A small-molecule ligand and the protein it binds are described below.
Small molecule (SMILES): COC(=O)[C@@H]1c2cc3c(c(O)c2[C@@H](O[C@H]2C[C@H](O)[C@@H](O)[C@H](C)O2)C[C@]1(C)O)C(=O)c1c(O)cc2c(c1C3=O)O[C@H]1C[C@H](N(C)C)[C@H](O)[C@]2(C)O1

Binding-site contacts:
Ligand atom OAU contacts residue TRP192 of chain 1.A at 3.6 Å.
Ligand atom CAS contacts residue LYS122 of chain 1.A at 3.8 Å.
Ligand atom CBO contacts residue LYS122 of chain 1.A at 3.8 Å.
Ligand atom CAD contacts residue GLU124 of chain 1.A at 3.2 Å.
Ligand atom CBJ contacts residue TRP76 of chain 1.A at 3.5 Å (hydrophobic).
Ligand atom CBB contacts residue TRP192 of chain 1.A at 3.7 Å (hydrophobic).
Ligand atom CAP contacts residue ASP144 of chain 1.A at 3.4 Å.
Ligand atom OAY contacts residue LEU258 of chain 1.A at 3.8 Å.
Ligand atom CBB contacts residue TRP76 of chain 1.A at 3.5 Å (hydrophobic).
Ligand atom CAQ contacts residue TRP76 of chain 1.A at 3.6 Å (hydrophobic).
Ligand atom CBX contacts residue LYS122 of chain 1.A at 3.8 Å.
Ligand atom OAI contacts residue TRP76 of chain 1.A at 3.5 Å.
Ligand atom OAV contacts residue PHE257 of chain 1.A at 3.8 Å.
Ligand atom CBI contacts residue TRP76 of chain 1.A at 3.4 Å (hydrophobic).
Ligand atom CBS contacts residue LYS122 of chain 1.A at 3.7 Å.
Ligand atom OAJ contacts residue HIS142 of chain 1.A at 3.0 Å.
Ligand atom CBJ contacts residue TRP192 of chain 1.A at 3.7 Å (hydrophobic).
Ligand atom CBC contacts residue TRP76 of chain 1.A at 3.9 Å (hydrophobic).
Ligand atom CBF contacts residue TRP76 of chain 1.A at 3.7 Å (hydrophobic).
Ligand atom CBK contacts residue TRP192 of chain 1.A at 3.6 Å (hydrophobic).
Ligand atom OAK contacts residue TRP192 of chain 1.A at 3.3 Å (h-bond).
Ligand atom CBK contacts residue TRP76 of chain 1.A at 3.4 Å (hydrophobic).
Ligand atom OAJ contacts residue TRP192 of chain 1.A at 3.3 Å.
Ligand atom CAE contacts residue GLY77 of chain 1.A at 3.2 Å.
Ligand atom CBA contacts residue TRP76 of chain 1.A at 3.8 Å (hydrophobic).
Ligand atom OAY contacts residue LYS122 of chain 1.A at 3.0 Å (salt-bridge).
Ligand atom OAH contacts residue PHE257 of chain 1.A at 3.1 Å.
Ligand atom CAC contacts residue GLU124 of chain 1.A at 3.2 Å.
Ligand atom OAN contacts residue GLU124 of chain 1.A at 3.4 Å (salt-bridge).
Ligand atom CBH contacts residue TRP76 of chain 1.A at 3.3 Å (hydrophobic).
Ligand atom CBH contacts residue TRP192 of chain 1.A at 3.5 Å (hydrophobic).
Ligand atom CAS contacts residue TYR86 of chain 1.A at 3.7 Å (hydrophobic).
Ligand atom CBT contacts residue GLU124 of chain 1.A at 3.5 Å.
Ligand atom OAN contacts residue LYS122 of chain 1.A at 2.8 Å (salt-bridge).
Ligand atom OAM contacts residue ALA140 of chain 1.A at 3.5 Å.
Ligand atom NBV contacts residue GLU124 of chain 1.A at 2.6 Å (salt-bridge).
Ligand atom OAI contacts residue TRP192 of chain 1.A at 3.3 Å.
Ligand atom CAD contacts residue TYR86 of chain 1.A at 3.5 Å (hydrophobic).
Ligand atom CAS contacts residue GLU124 of chain 1.A at 3.7 Å.
Ligand atom CAA contacts residue TRP192 of chain 1.A at 3.6 Å (hydrophobic).

Sequence of chain 1.A:
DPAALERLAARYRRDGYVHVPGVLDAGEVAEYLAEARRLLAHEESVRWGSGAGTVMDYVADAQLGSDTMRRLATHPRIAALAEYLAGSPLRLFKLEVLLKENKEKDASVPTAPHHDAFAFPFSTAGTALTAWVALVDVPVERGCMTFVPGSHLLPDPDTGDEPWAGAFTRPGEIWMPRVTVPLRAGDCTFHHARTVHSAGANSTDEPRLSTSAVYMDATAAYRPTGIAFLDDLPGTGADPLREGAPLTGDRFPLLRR